The protein below binds the small molecule below.
Small molecule (SMILES): C[C@H]1C(=O)[C@]23[C@H](O)[C@H]1CC[C@H]2[C@@]12CO[C@]3(O)[C@@H](O)[C@@H]1C(C)(C)CC[C@@H]2O

Sequence of chain 2.A:
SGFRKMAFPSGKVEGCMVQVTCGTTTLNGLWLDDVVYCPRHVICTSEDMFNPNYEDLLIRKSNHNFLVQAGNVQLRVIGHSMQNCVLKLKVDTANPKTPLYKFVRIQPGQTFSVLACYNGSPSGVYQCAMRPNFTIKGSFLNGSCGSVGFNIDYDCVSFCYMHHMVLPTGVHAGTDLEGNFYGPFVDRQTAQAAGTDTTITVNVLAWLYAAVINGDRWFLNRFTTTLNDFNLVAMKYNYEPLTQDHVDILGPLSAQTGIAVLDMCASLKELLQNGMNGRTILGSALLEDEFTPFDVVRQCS

Binding-site contacts:
Ligand atom C12 contacts residue HIS164 of chain 2.A at 3.3 Å.
Ligand atom C13 contacts residue HIS164 of chain 2.A at 3.4 Å.
Ligand atom C13 contacts residue MET165 of chain 2.A at 4.3 Å (hydrophobic).
Ligand atom O contacts residue GLN189 of chain 2.A at 4.4 Å.
Ligand atom O3 contacts residue ASN142 of chain 2.A at 3.5 Å (h-bond).
Ligand atom C11 contacts residue VAL166 of chain 2.A at 4.3 Å (hydrophobic).
Ligand atom O4 contacts residue VAL166 of chain 2.A at 3.6 Å.
Ligand atom O5 contacts residue ASN142 of chain 2.A at 3.6 Å.
Ligand atom O2 contacts residue MET165 of chain 2.A at 3.6 Å.
Ligand atom O2 contacts residue HIS164 of chain 2.A at 4.4 Å.
Ligand atom C17 contacts residue CYS145 of chain 2.A at 3.4 Å (hydrophobic).
Ligand atom C12 contacts residue HIS41 of chain 2.A at 3.9 Å.
Ligand atom C14 contacts residue HIS164 of chain 2.A at 3.5 Å.
Ligand atom O contacts residue SER46 of chain 2.A at 4.0 Å.
Ligand atom C8 contacts residue GLN189 of chain 2.A at 3.8 Å.
Ligand atom C11 contacts residue HIS164 of chain 2.A at 4.5 Å.
Ligand atom C12 contacts residue CYS145 of chain 2.A at 3.8 Å (hydrophobic).
Ligand atom C12 contacts residue MET165 of chain 2.A at 4.1 Å (hydrophobic).
Ligand atom C16 contacts residue MET49 of chain 2.A at 4.4 Å (hydrophobic).
Ligand atom C15 contacts residue MET49 of chain 2.A at 4.3 Å (hydrophobic).
Ligand atom C5 contacts residue ASN142 of chain 2.A at 3.8 Å.
Ligand atom C6 contacts residue ASN142 of chain 2.A at 4.2 Å.
Ligand atom C14 contacts residue CYS145 of chain 2.A at 1.8 Å (hydrophobic).
Ligand atom O contacts residue MET49 of chain 2.A at 3.5 Å.
Ligand atom O2 contacts residue VAL166 of chain 2.A at 3.0 Å (h-bond).
Ligand atom C17 contacts residue ASN142 of chain 2.A at 4.5 Å.
Ligand atom C14 contacts residue HIS41 of chain 2.A at 3.4 Å.
Ligand atom O3 contacts residue CYS145 of chain 2.A at 3.5 Å (h-bond).
Ligand atom C1 contacts residue SER46 of chain 2.A at 4.0 Å.
Ligand atom C13 contacts residue CYS145 of chain 2.A at 2.5 Å (hydrophobic).
Ligand atom C13 contacts residue HIS41 of chain 2.A at 4.2 Å.
Ligand atom C15 contacts residue HIS164 of chain 2.A at 4.2 Å.
Ligand atom C11 contacts residue MET165 of chain 2.A at 4.5 Å (hydrophobic).
Ligand atom C15 contacts residue HIS41 of chain 2.A at 3.3 Å.